A protein and the small-molecule ligand that binds it are described below.
Small molecule (SMILES): COC1=C(OC)C(=O)C(C/C=C(/C)CCC=C(C)CC/C=C(/C)CC/C=C(\C)CC/C=C(\C)CC/C=C(\C)CC/C=C(/C)CCC=C(C)CCC=C(C)CCC=C(C)C)=C(C)C1=O

Binding-site contacts:
Ligand atom O3 contacts residue SER206 of chain 1.M at 2.8 Å (h-bond).
Ligand atom C3 contacts residue LEU22 of chain 1.M at 4.1 Å (hydrophobic).
Ligand atom O4 contacts residue LEU201 of chain 1.M at 3.6 Å.
Ligand atom C7 contacts residue LEU19 of chain 1.M at 3.9 Å (hydrophobic).
Ligand atom O2 contacts residue ILE28 of chain 1.M at 4.1 Å.
Ligand atom O2 contacts residue SER206 of chain 1.M at 3.8 Å.
Ligand atom CM3 contacts residue SER206 of chain 1.M at 3.1 Å.
Ligand atom C10 contacts residue LEU19 of chain 1.M at 3.7 Å (hydrophobic).
Ligand atom C2 contacts residue HEM1 of chain 1.RA at 3.6 Å.
Ligand atom O2 contacts residue HEM1 of chain 1.RA at 3.7 Å.
Ligand atom CM5 contacts residue LEU198 of chain 1.M at 3.5 Å (hydrophobic).
Ligand atom O4 contacts residue LEU198 of chain 1.M at 4.0 Å.
Ligand atom CM3 contacts residue LEU22 of chain 1.M at 3.5 Å (hydrophobic).
Ligand atom CM2 contacts residue ILE28 of chain 1.M at 3.5 Å (hydrophobic).
Ligand atom C7 contacts residue ASP229 of chain 1.M at 4.0 Å.
Ligand atom C1 contacts residue HEM1 of chain 1.RA at 3.9 Å.
Ligand atom O1 contacts residue PHE221 of chain 1.M at 3.1 Å.
Ligand atom CM2 contacts residue TYR225 of chain 1.M at 4.1 Å (hydrophobic).
Ligand atom C11 contacts residue ALA39 of chain 1.M at 3.5 Å (hydrophobic).
Ligand atom O1 contacts residue ASP229 of chain 1.M at 3.0 Å (salt-bridge).
Ligand atom C8 contacts residue HEM1 of chain 1.RA at 4.0 Å.
Ligand atom O3 contacts residue LEU201 of chain 1.M at 3.9 Å.
Ligand atom C1 contacts residue PHE221 of chain 1.M at 3.3 Å (hydrophobic).
Ligand atom C4 contacts residue LEU22 of chain 1.M at 3.8 Å (hydrophobic).
Ligand atom CM5 contacts residue HIS202 of chain 1.M at 4.0 Å.
Ligand atom C3 contacts residue HEM1 of chain 1.RA at 3.8 Å.
Ligand atom CM5 contacts residue SER18 of chain 1.M at 3.9 Å.
Ligand atom O4 contacts residue LEU22 of chain 1.M at 3.7 Å.
Ligand atom C7 contacts residue SER36 of chain 1.M at 4.2 Å.
Ligand atom C2 contacts residue PHE221 of chain 1.M at 4.1 Å (hydrophobic).
Ligand atom C1 contacts residue ASP229 of chain 1.M at 4.2 Å.
Ligand atom C3 contacts residue SER206 of chain 1.M at 4.0 Å.
Ligand atom C7 contacts residue PHE221 of chain 1.M at 3.9 Å (hydrophobic).
Ligand atom CM2 contacts residue ALA24 of chain 1.M at 4.1 Å (hydrophobic).
Ligand atom CM2 contacts residue PHE221 of chain 1.M at 3.9 Å (hydrophobic).
Ligand atom C6 contacts residue PHE221 of chain 1.M at 3.7 Å (hydrophobic).
Ligand atom C4 contacts residue HEM1 of chain 1.RA at 4.1 Å.
Ligand atom O4 contacts residue HIS202 of chain 1.M at 2.5 Å (h-bond).
Ligand atom O1 contacts residue HEM1 of chain 1.RA at 4.1 Å.
Ligand atom C4 contacts residue HIS202 of chain 1.M at 3.7 Å.

Sequence of chain 1.M:
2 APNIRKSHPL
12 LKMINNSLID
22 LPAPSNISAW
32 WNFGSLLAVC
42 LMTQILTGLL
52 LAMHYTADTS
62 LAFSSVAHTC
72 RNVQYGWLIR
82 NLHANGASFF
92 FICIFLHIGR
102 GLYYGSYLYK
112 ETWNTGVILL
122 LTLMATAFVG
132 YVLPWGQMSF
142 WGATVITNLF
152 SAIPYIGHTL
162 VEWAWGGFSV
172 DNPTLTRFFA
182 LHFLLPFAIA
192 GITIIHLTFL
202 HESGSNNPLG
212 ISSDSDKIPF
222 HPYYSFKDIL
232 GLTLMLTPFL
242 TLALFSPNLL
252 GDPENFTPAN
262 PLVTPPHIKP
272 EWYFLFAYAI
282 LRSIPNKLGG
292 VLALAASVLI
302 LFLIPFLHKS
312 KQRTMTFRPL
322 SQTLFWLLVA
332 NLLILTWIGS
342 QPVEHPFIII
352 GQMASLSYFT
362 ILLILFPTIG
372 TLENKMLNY